Binding-site contacts:
Ligand atom O22 contacts residue LEU83 of chain 1.A at 3.5 Å.
Ligand atom C16 contacts residue LYS37 of chain 1.A at 3.1 Å.
Ligand atom C2 contacts residue ALA35 of chain 1.A at 3.4 Å (hydrophobic).
Ligand atom C13 contacts residue LEU65 of chain 1.A at 4.0 Å (hydrophobic).
Ligand atom C4 contacts residue HIS88 of chain 1.A at 3.4 Å.
Ligand atom C23 contacts residue LYS37 of chain 1.A at 3.7 Å.
Ligand atom C2 contacts residue TYR87 of chain 1.A at 3.9 Å (hydrophobic).
Ligand atom C26 contacts residue ASN143 of chain 1.A at 3.5 Å.
Ligand atom C24 contacts residue GLU50 of chain 1.A at 2.8 Å.
Ligand atom C24 contacts residue ASP156 of chain 1.A at 3.2 Å.
Ligand atom C13 contacts residue ALA155 of chain 1.A at 3.6 Å (hydrophobic).
Ligand atom C23 contacts residue ALA35 of chain 1.A at 3.5 Å (hydrophobic).
Ligand atom N15 contacts residue GLU50 of chain 1.A at 2.7 Å (salt-bridge).
Ligand atom N15 contacts residue LEU83 of chain 1.A at 3.9 Å.
Ligand atom C1 contacts residue LEU145 of chain 1.A at 3.3 Å (hydrophobic).
Ligand atom C5 contacts residue LEU145 of chain 1.A at 3.6 Å (hydrophobic).
Ligand atom C23 contacts residue THR85 of chain 1.A at 3.5 Å.
Ligand atom C14 contacts residue LEU83 of chain 1.A at 3.8 Å (hydrophobic).
Ligand atom C2 contacts residue LEU145 of chain 1.A at 3.6 Å (hydrophobic).
Ligand atom C2 contacts residue HIS86 of chain 1.A at 3.2 Å.
Ligand atom O22 contacts residue LYS37 of chain 1.A at 3.7 Å.
Ligand atom C10 contacts residue LEU145 of chain 1.A at 3.9 Å (hydrophobic).
Ligand atom C14 contacts residue GLU50 of chain 1.A at 3.2 Å.
Ligand atom C6 contacts residue LEU145 of chain 1.A at 3.5 Å (hydrophobic).
Ligand atom C21 contacts residue LEU65 of chain 1.A at 3.8 Å (hydrophobic).
Ligand atom C9 contacts residue VAL24 of chain 1.A at 3.9 Å (hydrophobic).
Ligand atom C2 contacts residue HIS88 of chain 1.A at 3.5 Å.
Ligand atom O25 contacts residue ALA155 of chain 1.A at 3.8 Å.
Ligand atom N3 contacts residue TYR87 of chain 1.A at 3.6 Å.
Ligand atom O11 contacts residue GLY91 of chain 1.A at 3.6 Å.
Ligand atom N3 contacts residue HIS88 of chain 1.A at 2.9 Å (h-bond).
Ligand atom C16 contacts residue GLU50 of chain 1.A at 3.4 Å.
Ligand atom C26 contacts residue LYS142 of chain 1.A at 3.5 Å.
Ligand atom C17 contacts residue ALA155 of chain 1.A at 3.9 Å (hydrophobic).
Ligand atom O25 contacts residue LEU145 of chain 1.A at 3.9 Å.
Ligand atom C7 contacts residue LEU145 of chain 1.A at 3.8 Å (hydrophobic).
Ligand atom C23 contacts residue LEU83 of chain 1.A at 3.8 Å (hydrophobic).
Ligand atom O22 contacts residue THR85 of chain 1.A at 3.6 Å.
Ligand atom C16 contacts residue PHE39 of chain 1.A at 3.8 Å (hydrophobic).
Ligand atom C1 contacts residue ALA35 of chain 1.A at 3.5 Å (hydrophobic).

A small-molecule ligand and the protein it binds are described below.
Small molecule (SMILES): COc1cc(-c2cn(C)c(=O)c3cnccc23)c(OC)cc1CN(C)C

Sequence of chain 1.A:
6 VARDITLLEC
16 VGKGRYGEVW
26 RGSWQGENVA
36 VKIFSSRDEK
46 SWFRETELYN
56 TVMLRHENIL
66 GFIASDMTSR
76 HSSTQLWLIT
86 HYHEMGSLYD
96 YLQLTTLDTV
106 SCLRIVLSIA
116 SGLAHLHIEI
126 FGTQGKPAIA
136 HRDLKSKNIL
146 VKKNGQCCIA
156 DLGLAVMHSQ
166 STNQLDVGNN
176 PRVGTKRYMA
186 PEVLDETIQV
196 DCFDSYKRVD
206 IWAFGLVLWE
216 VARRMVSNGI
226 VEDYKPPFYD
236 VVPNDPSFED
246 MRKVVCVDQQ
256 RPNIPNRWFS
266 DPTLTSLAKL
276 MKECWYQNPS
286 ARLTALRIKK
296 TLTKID